This protein binds this small molecule.
Small molecule (SMILES): O=P(O)(O)OC[C@H]1O[C@H](O)[C@H](O)[C@@H](O)[C@@H]1O

Binding-site contacts:
Ligand atom O3P contacts residue ARG372 of chain 1.A at 4.3 Å.
Ligand atom O3 contacts residue ASP239 of chain 1.B at 4.1 Å.
Ligand atom C6 contacts residue ARG372 of chain 1.A at 3.9 Å.
Ligand atom O3P contacts residue ARG183 of chain 1.B at 3.0 Å (salt-bridge).
Ligand atom O2 contacts residue PHE361 of chain 1.A at 4.0 Å.
Ligand atom O2 contacts residue ASP239 of chain 1.B at 2.8 Å (salt-bridge).
Ligand atom C3 contacts residue LYS363 of chain 1.A at 4.3 Å.
Ligand atom P contacts residue ARG184 of chain 1.B at 3.9 Å.
Ligand atom P contacts residue ARG231 of chain 1.B at 3.9 Å.
Ligand atom P contacts residue SER185 of chain 1.B at 4.1 Å.
Ligand atom P contacts residue ARG183 of chain 1.B at 3.5 Å.
Ligand atom O1P contacts residue ARG183 of chain 1.B at 2.9 Å (salt-bridge).
Ligand atom O3 contacts residue LYS363 of chain 1.A at 3.0 Å (salt-bridge).
Ligand atom O1P contacts residue ARG231 of chain 1.B at 4.3 Å.
Ligand atom C1 contacts residue ARG184 of chain 1.B at 3.6 Å.
Ligand atom O2 contacts residue TRP362 of chain 1.A at 3.1 Å.
Ligand atom C6 contacts residue SER185 of chain 1.B at 4.0 Å.
Ligand atom O1 contacts residue PHE361 of chain 1.A at 3.0 Å (h-bond).
Ligand atom O4 contacts residue ARG372 of chain 1.A at 4.1 Å.
Ligand atom O4 contacts residue PHE361 of chain 1.A at 3.8 Å.
Ligand atom O2P contacts residue ARG183 of chain 1.B at 3.9 Å.
Ligand atom O5 contacts residue GLU360 of chain 1.A at 3.7 Å.
Ligand atom O5 contacts residue ARG184 of chain 1.B at 3.7 Å.
Ligand atom O6 contacts residue ARG184 of chain 1.B at 3.7 Å.
Ligand atom O3P contacts residue ARG184 of chain 1.B at 3.5 Å (salt-bridge).
Ligand atom O1 contacts residue PHE328 of chain 1.A at 4.4 Å.
Ligand atom C6 contacts residue PHE361 of chain 1.A at 4.1 Å (hydrophobic).
Ligand atom O1 contacts residue GLU360 of chain 1.A at 2.8 Å (salt-bridge).
Ligand atom C4 contacts residue PHE361 of chain 1.A at 4.2 Å (hydrophobic).
Ligand atom O6 contacts residue SER185 of chain 1.B at 4.3 Å.
Ligand atom O2P contacts residue ARG231 of chain 1.B at 2.5 Å (salt-bridge).
Ligand atom O5 contacts residue PHE328 of chain 1.A at 4.4 Å.
Ligand atom C5 contacts residue PHE361 of chain 1.A at 3.7 Å (hydrophobic).
Ligand atom C1 contacts residue PHE361 of chain 1.A at 4.2 Å (hydrophobic).
Ligand atom C2 contacts residue ASP239 of chain 1.B at 3.5 Å.
Ligand atom O3P contacts residue SER185 of chain 1.B at 2.8 Å (h-bond).
Ligand atom O1 contacts residue ARG184 of chain 1.B at 4.3 Å.
Ligand atom O2P contacts residue ARG184 of chain 1.B at 3.3 Å (salt-bridge).
Ligand atom C3 contacts residue PHE361 of chain 1.A at 4.3 Å (hydrophobic).
Ligand atom C1 contacts residue GLU360 of chain 1.A at 3.3 Å.

Sequence of chain 1.A:
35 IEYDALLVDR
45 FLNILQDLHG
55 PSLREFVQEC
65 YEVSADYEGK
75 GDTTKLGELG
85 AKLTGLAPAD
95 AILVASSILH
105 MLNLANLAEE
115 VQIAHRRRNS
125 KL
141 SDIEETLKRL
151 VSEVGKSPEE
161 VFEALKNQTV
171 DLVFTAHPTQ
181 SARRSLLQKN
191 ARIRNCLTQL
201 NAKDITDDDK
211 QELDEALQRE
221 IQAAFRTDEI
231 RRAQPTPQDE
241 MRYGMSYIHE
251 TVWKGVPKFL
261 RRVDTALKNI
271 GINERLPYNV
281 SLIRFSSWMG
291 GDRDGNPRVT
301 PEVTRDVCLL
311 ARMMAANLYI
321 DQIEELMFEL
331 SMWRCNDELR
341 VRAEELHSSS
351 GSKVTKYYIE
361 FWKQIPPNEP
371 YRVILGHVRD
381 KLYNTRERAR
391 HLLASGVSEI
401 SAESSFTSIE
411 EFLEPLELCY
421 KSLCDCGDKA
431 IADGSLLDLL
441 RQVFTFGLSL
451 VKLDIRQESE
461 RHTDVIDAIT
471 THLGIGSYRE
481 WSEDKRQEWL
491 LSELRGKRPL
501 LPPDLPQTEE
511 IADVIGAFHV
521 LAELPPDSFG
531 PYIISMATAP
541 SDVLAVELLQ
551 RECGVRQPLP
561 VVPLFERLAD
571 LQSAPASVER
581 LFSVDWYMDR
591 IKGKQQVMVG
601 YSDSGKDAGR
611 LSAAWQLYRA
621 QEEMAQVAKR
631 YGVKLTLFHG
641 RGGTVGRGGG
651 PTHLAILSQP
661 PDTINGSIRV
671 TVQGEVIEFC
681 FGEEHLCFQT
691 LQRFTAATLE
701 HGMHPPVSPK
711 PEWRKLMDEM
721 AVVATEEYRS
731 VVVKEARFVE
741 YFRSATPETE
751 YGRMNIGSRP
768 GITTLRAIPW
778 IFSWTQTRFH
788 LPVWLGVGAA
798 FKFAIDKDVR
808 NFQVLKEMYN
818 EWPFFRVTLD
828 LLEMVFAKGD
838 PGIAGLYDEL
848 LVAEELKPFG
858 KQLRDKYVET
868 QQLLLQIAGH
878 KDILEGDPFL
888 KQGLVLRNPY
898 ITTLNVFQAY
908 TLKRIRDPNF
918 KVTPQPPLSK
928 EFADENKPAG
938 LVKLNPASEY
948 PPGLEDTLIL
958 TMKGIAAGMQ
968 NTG

Sequence of chain 1.B:
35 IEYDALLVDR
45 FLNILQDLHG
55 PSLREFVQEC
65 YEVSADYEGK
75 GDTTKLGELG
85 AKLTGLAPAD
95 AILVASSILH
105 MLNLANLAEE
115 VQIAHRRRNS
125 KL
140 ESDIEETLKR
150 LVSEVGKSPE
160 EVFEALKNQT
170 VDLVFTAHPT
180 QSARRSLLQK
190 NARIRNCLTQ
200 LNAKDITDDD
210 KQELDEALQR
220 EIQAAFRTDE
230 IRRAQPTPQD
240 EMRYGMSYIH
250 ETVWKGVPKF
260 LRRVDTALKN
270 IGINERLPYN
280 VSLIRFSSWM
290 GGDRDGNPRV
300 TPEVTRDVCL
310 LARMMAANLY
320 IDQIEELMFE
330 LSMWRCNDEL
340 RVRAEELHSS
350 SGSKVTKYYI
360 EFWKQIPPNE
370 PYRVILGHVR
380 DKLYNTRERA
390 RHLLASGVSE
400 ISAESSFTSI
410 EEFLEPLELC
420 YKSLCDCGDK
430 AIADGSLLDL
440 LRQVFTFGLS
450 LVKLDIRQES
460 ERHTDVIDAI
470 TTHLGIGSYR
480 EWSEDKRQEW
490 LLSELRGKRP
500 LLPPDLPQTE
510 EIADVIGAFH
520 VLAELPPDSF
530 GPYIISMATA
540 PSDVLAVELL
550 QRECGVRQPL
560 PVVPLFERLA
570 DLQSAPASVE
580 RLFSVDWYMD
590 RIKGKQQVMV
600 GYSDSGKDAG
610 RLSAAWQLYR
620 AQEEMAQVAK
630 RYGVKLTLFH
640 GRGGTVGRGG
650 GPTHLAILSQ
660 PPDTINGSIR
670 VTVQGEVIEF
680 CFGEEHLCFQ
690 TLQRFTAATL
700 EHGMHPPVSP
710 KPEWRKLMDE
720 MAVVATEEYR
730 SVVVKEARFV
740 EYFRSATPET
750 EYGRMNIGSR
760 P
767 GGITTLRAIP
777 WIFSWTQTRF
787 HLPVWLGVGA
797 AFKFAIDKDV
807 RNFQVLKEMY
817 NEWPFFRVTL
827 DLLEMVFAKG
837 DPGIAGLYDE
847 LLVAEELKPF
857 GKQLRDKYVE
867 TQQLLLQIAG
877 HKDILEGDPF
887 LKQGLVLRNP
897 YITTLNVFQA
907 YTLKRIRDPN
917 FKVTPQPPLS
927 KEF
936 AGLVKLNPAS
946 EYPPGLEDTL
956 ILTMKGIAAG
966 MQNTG